Sequence of chain 1.A:
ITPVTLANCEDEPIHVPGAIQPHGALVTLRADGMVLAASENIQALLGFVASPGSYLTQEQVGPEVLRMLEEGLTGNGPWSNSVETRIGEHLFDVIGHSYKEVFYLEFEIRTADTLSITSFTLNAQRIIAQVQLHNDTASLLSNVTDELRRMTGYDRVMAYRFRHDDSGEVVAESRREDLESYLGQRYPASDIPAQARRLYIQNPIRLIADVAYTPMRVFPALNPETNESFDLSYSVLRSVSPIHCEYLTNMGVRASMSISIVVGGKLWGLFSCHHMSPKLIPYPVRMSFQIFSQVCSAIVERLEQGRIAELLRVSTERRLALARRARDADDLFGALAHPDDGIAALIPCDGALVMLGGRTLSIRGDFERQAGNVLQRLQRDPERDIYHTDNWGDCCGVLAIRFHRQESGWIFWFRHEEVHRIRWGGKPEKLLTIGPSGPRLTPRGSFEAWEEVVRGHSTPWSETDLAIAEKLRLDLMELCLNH

Binding-site contacts:
Ligand atom O1A contacts residue SER261 of chain 1.A at 2.5 Å (h-bond).
Ligand atom C4B contacts residue TYR190 of chain 1.A at 3.4 Å (hydrophobic).
Ligand atom CHD contacts residue PRO196 of chain 1.A at 2.9 Å (hydrophobic).
Ligand atom O2A contacts residue SER275 of chain 1.A at 2.5 Å (h-bond).
Ligand atom CMD contacts residue PRO196 of chain 1.A at 3.3 Å (hydrophobic).
Ligand atom OC contacts residue ASP194 of chain 1.A at 3.3 Å (salt-bridge).
Ligand atom O2D contacts residue ARG209 of chain 1.A at 2.8 Å (salt-bridge).
Ligand atom CMC contacts residue ARG453 of chain 1.A at 2.7 Å.
Ligand atom ND contacts residue ASP194 of chain 1.A at 2.7 Å (salt-bridge).
Ligand atom OB contacts residue TYR190 of chain 1.A at 2.9 Å.
Ligand atom C4D contacts residue ASP194 of chain 1.A at 3.5 Å.
Ligand atom CBB contacts residue VAL173 of chain 1.A at 2.6 Å (hydrophobic).
Ligand atom OC contacts residue TYR250 of chain 1.A at 3.5 Å.
Ligand atom C2A contacts residue HIS247 of chain 1.A at 2.8 Å.
Ligand atom CGD contacts residue ARG209 of chain 1.A at 3.1 Å.
Ligand atom CBC contacts residue CYS12 of chain 1.A at 1.7 Å (hydrophobic).
Ligand atom O1A contacts residue TYR203 of chain 1.A at 2.9 Å (h-bond).
Ligand atom CAA contacts residue HIS247 of chain 1.A at 2.4 Å.
Ligand atom C3D contacts residue ALA199 of chain 1.A at 3.4 Å (hydrophobic).
Ligand atom NC contacts residue ASP194 of chain 1.A at 3.0 Å (salt-bridge).
Ligand atom C3C contacts residue SER193 of chain 1.A at 3.2 Å.
Ligand atom NA contacts residue ASP194 of chain 1.A at 2.7 Å (salt-bridge).
Ligand atom CMB contacts residue ASP194 of chain 1.A at 3.3 Å.
Ligand atom O1D contacts residue ARG209 of chain 1.A at 3.0 Å (salt-bridge).
Ligand atom C3A contacts residue HIS247 of chain 1.A at 3.4 Å.
Ligand atom CBB contacts residue GLN188 of chain 1.A at 3.3 Å.
Ligand atom C1D contacts residue PRO196 of chain 1.A at 3.0 Å (hydrophobic).
Ligand atom C2D contacts residue PRO196 of chain 1.A at 3.2 Å (hydrophobic).
Ligand atom O2D contacts residue TYR203 of chain 1.A at 2.8 Å (h-bond).
Ligand atom OB contacts residue TYR163 of chain 1.A at 3.4 Å.
Ligand atom C2C contacts residue SER193 of chain 1.A at 3.4 Å.
Ligand atom CGA contacts residue TYR203 of chain 1.A at 3.0 Å (hydrophobic).
Ligand atom CAC contacts residue SER193 of chain 1.A at 3.3 Å.
Ligand atom CBD contacts residue TYR203 of chain 1.A at 3.2 Å (hydrophobic).
Ligand atom CGD contacts residue TYR203 of chain 1.A at 3.4 Å (hydrophobic).
Ligand atom CAD contacts residue ALA199 of chain 1.A at 3.0 Å (hydrophobic).
Ligand atom CMD contacts residue ALA199 of chain 1.A at 3.3 Å (hydrophobic).
Ligand atom CAC contacts residue CYS12 of chain 1.A at 3.0 Å (hydrophobic).
Ligand atom CMB contacts residue TYR250 of chain 1.A at 2.5 Å (hydrophobic).
Ligand atom CBA contacts residue TYR203 of chain 1.A at 2.2 Å (hydrophobic).

The protein below binds the small molecule below.
Small molecule (SMILES): C=CC1=C(C)/C(=C/c2[nH]c(/C=C3\N=C(/C=C4\NC(=O)C(C)=C4C=C)C(C)=C3CCC(=O)O)c(CCC(=O)O)c2C)NC1=O